Sequence of chain 1.A:
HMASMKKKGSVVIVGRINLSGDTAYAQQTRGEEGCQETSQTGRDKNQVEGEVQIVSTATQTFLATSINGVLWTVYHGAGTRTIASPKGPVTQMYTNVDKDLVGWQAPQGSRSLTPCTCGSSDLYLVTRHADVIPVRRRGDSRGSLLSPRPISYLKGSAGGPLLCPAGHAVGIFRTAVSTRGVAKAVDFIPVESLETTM

Binding-site contacts:
Ligand atom C52 contacts residue ASP100 of chain 1.A at 3.6 Å.
Ligand atom C33 contacts residue HIS76 of chain 1.A at 3.6 Å.
Ligand atom N36 contacts residue ALA176 of chain 1.A at 2.9 Å (h-bond).
Ligand atom C02 contacts residue THR175 of chain 1.A at 3.2 Å.
Ligand atom C22 contacts residue ARG174 of chain 1.A at 3.4 Å.
Ligand atom O12 contacts residue ALA176 of chain 1.A at 2.8 Å (h-bond).
Ligand atom N29 contacts residue ALA158 of chain 1.A at 3.4 Å.
Ligand atom O28 contacts residue GLY156 of chain 1.A at 2.9 Å (h-bond).
Ligand atom C01 contacts residue THR175 of chain 1.A at 3.6 Å.
Ligand atom C27 contacts residue ALA158 of chain 1.A at 3.4 Å (hydrophobic).
Ligand atom C34 contacts residue GLN60 of chain 1.A at 3.3 Å.
Ligand atom O28 contacts residue LYS155 of chain 1.A at 3.6 Å.
Ligand atom O28 contacts residue SER157 of chain 1.A at 3.4 Å (h-bond).
Ligand atom C25 contacts residue HIS76 of chain 1.A at 3.5 Å.
Ligand atom C49 contacts residue SO41 of chain 1.C at 3.1 Å.
Ligand atom C03 contacts residue ASP100 of chain 1.A at 3.6 Å.
Ligand atom O12 contacts residue THR175 of chain 1.A at 3.3 Å.
Ligand atom C20 contacts residue ALA176 of chain 1.A at 3.6 Å (hydrophobic).
Ligand atom O28 contacts residue LEU154 of chain 1.A at 3.4 Å (h-bond).
Ligand atom C35 contacts residue HIS76 of chain 1.A at 3.3 Å.
Ligand atom C50 contacts residue VAL97 of chain 1.A at 3.6 Å (hydrophobic).
Ligand atom N29 contacts residue HIS76 of chain 1.A at 3.2 Å (h-bond).
Ligand atom C21 contacts residue PHE173 of chain 1.A at 3.6 Å (hydrophobic).
Ligand atom C07 contacts residue HIS76 of chain 1.A at 3.4 Å.
Ligand atom O32 contacts residue GLY156 of chain 1.A at 3.0 Å (h-bond).
Ligand atom C22 contacts residue PHE173 of chain 1.A at 3.2 Å (hydrophobic).
Ligand atom O31 contacts residue GLY156 of chain 1.A at 3.1 Å.
Ligand atom O48 contacts residue TYR75 of chain 1.A at 3.4 Å.
Ligand atom C08 contacts residue HIS76 of chain 1.A at 3.6 Å.
Ligand atom O31 contacts residue PHE62 of chain 1.A at 3.5 Å.
Ligand atom N24 contacts residue ARG174 of chain 1.A at 2.9 Å (salt-bridge).
Ligand atom C51 contacts residue ASP100 of chain 1.A at 3.6 Å.
Ligand atom N53 contacts residue ASP100 of chain 1.A at 3.4 Å (salt-bridge).
Ligand atom C51 contacts residue VAL97 of chain 1.A at 3.5 Å (hydrophobic).
Ligand atom C33 contacts residue GLN60 of chain 1.A at 3.5 Å.
Ligand atom C35 contacts residue GLY77 of chain 1.A at 3.5 Å.
Ligand atom C46 contacts residue HIS76 of chain 1.A at 3.4 Å.
Ligand atom O31 contacts residue ALA158 of chain 1.A at 3.6 Å.
Ligand atom O28 contacts residue ALA158 of chain 1.A at 3.5 Å (h-bond).
Ligand atom C34 contacts residue PHE62 of chain 1.A at 3.5 Å (hydrophobic).

A protein and the small-molecule ligand that binds it are described below.
Small molecule (SMILES): CCc1nc2ccc(OC)cc2nc1O[C@@H]1C[C@H]2C(=O)N[C@]3(C(=O)NS(=O)(=O)C4CC4)C[C@@H]3/C=C/CCCCC[C@H](NC(=O)OC(C)(C)C)C(=O)N2C1